Sequence of chain 1.A:
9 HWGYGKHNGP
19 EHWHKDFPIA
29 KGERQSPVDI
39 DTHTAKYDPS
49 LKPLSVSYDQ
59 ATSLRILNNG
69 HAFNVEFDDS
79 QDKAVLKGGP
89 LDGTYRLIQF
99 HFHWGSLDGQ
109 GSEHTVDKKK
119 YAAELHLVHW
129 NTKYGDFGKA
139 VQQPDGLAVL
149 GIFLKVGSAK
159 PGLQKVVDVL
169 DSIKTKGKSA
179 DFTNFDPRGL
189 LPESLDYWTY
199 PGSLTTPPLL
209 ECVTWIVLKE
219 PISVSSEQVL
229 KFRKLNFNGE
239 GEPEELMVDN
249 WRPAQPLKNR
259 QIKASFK

Binding-site contacts:
Ligand atom C3 contacts residue HIS9 of chain 1.A at 3.9 Å.
Ligand atom O1 contacts residue PHE25 of chain 1.A at 3.8 Å.
Ligand atom N contacts residue TRP21 of chain 1.A at 3.8 Å.
Ligand atom C5 contacts residue ASP24 of chain 1.A at 3.8 Å.
Ligand atom C7 contacts residue ASN16 of chain 1.A at 4.0 Å.
Ligand atom S contacts residue TRP21 of chain 1.A at 4.3 Å.
Ligand atom C4 contacts residue ASP24 of chain 1.A at 3.6 Å.
Ligand atom C6 contacts residue ASN16 of chain 1.A at 4.0 Å.
Ligand atom C6 contacts residue HIS20 of chain 1.A at 4.2 Å.
Ligand atom C7 contacts residue HIS15 of chain 1.A at 3.7 Å.
Ligand atom N contacts residue HIS20 of chain 1.A at 3.0 Å (h-bond).
Ligand atom O contacts residue HIS20 of chain 1.A at 3.8 Å.
Ligand atom N contacts residue LYS23 of chain 1.A at 4.2 Å.
Ligand atom S contacts residue HIS20 of chain 1.A at 4.1 Å.
Ligand atom O contacts residue ASN16 of chain 1.A at 3.5 Å (h-bond).
Ligand atom N contacts residue ASP24 of chain 1.A at 2.7 Å (salt-bridge).
Ligand atom O1 contacts residue TRP10 of chain 1.A at 3.5 Å.
Ligand atom C5 contacts residue HIS9 of chain 1.A at 4.3 Å.
Ligand atom O1 contacts residue HIS9 of chain 1.A at 4.5 Å.
Ligand atom C4 contacts residue TRP10 of chain 1.A at 4.3 Å (hydrophobic).
Ligand atom S contacts residue ASP24 of chain 1.A at 3.5 Å (salt-bridge).
Ligand atom C2 contacts residue HIS9 of chain 1.A at 4.5 Å.
Ligand atom S contacts residue TRP10 of chain 1.A at 4.1 Å.
Ligand atom O contacts residue TRP10 of chain 1.A at 3.7 Å.
Ligand atom O1 contacts residue ASP24 of chain 1.A at 3.5 Å (salt-bridge).
Ligand atom O contacts residue TRP21 of chain 1.A at 3.3 Å.
Ligand atom C4 contacts residue HIS9 of chain 1.A at 4.0 Å.
Ligand atom C6 contacts residue HIS15 of chain 1.A at 4.0 Å.
Ligand atom C5 contacts residue TRP10 of chain 1.A at 4.4 Å (hydrophobic).

This protein binds this small molecule.
Small molecule (SMILES): CCc1ccc(S(N)(=O)=O)cc1